Binding-site contacts:
Ligand atom O5 contacts residue TYR60 of chain 40.G at 3.5 Å.
Ligand atom O6 contacts residue GLN65 of chain 40.G at 4.2 Å.
Ligand atom C2 contacts residue GLN65 of chain 40.G at 3.4 Å.
Ligand atom C2 contacts residue ASN67 of chain 40.E at 2.5 Å.
Ligand atom C5 contacts residue ASN67 of chain 40.E at 3.6 Å.
Ligand atom N2 contacts residue ASN67 of chain 40.E at 3.1 Å (h-bond).
Ligand atom N2 contacts residue GLN65 of chain 40.G at 4.5 Å.
Ligand atom C8 contacts residue GLN65 of chain 40.G at 3.5 Å.
Ligand atom C1 contacts residue ASN67 of chain 40.E at 1.4 Å.
Ligand atom O6 contacts residue ASP66 of chain 40.G at 2.8 Å (salt-bridge).
Ligand atom O7 contacts residue MET118 of chain 40.E at 3.9 Å.
Ligand atom C3 contacts residue GLN65 of chain 40.G at 4.1 Å.
Ligand atom O3 contacts residue ASN67 of chain 40.E at 4.4 Å.
Ligand atom C6 contacts residue ASP66 of chain 40.G at 4.2 Å.
Ligand atom C5 contacts residue TYR60 of chain 40.G at 4.2 Å (hydrophobic).
Ligand atom O7 contacts residue ASN67 of chain 40.E at 4.1 Å.
Ligand atom C6 contacts residue GLN65 of chain 40.G at 4.1 Å.
Ligand atom O7 contacts residue ARG89 of chain 40.E at 4.0 Å.
Ligand atom C3 contacts residue ASN67 of chain 40.E at 3.8 Å.
Ligand atom C3 contacts residue ASP66 of chain 40.G at 4.3 Å.
Ligand atom C6 contacts residue TYR60 of chain 40.G at 3.8 Å (hydrophobic).
Ligand atom O3 contacts residue ASP66 of chain 40.G at 3.8 Å.
Ligand atom O5 contacts residue GLN65 of chain 40.G at 3.9 Å.
Ligand atom C4 contacts residue ASN67 of chain 40.E at 4.2 Å.
Ligand atom O5 contacts residue ASN67 of chain 40.E at 2.4 Å (h-bond).
Ligand atom C7 contacts residue ASN67 of chain 40.E at 3.6 Å.
Ligand atom C4 contacts residue ASP66 of chain 40.G at 3.8 Å.
Ligand atom O3 contacts residue GLN65 of chain 40.G at 3.2 Å.
Ligand atom O4 contacts residue ASP66 of chain 40.G at 4.2 Å.
Ligand atom C1 contacts residue GLN65 of chain 40.G at 3.7 Å.
Ligand atom C8 contacts residue ASN67 of chain 40.E at 3.6 Å.

Sequence of chain 40.E:
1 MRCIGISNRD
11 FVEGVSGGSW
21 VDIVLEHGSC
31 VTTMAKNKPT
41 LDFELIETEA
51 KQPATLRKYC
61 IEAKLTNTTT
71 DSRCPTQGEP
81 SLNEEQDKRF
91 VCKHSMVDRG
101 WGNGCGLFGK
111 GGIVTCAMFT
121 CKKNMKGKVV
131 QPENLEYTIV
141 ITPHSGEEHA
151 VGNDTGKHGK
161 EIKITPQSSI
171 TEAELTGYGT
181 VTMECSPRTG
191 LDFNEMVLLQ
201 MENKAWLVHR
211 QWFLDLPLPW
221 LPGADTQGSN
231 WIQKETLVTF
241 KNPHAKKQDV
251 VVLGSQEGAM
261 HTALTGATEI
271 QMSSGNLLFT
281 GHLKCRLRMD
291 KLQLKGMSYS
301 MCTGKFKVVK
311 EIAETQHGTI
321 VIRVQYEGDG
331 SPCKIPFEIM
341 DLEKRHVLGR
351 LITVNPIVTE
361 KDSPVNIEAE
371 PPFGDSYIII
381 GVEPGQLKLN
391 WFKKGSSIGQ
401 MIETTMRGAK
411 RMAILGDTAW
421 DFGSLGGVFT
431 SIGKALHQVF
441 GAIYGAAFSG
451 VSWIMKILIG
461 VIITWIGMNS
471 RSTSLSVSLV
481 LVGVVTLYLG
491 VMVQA

Sequence of chain 40.G:
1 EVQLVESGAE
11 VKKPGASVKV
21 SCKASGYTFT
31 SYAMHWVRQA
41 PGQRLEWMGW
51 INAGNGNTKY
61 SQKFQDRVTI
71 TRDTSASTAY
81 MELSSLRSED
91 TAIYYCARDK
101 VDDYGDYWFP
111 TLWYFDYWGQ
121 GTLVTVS

This protein binds this small molecule.
Small molecule (SMILES): CC(=O)N[C@@H]1[C@@H](O)[C@H](O)[C@@H](CO)O[C@H]1O